Sequence of chain 1.A:
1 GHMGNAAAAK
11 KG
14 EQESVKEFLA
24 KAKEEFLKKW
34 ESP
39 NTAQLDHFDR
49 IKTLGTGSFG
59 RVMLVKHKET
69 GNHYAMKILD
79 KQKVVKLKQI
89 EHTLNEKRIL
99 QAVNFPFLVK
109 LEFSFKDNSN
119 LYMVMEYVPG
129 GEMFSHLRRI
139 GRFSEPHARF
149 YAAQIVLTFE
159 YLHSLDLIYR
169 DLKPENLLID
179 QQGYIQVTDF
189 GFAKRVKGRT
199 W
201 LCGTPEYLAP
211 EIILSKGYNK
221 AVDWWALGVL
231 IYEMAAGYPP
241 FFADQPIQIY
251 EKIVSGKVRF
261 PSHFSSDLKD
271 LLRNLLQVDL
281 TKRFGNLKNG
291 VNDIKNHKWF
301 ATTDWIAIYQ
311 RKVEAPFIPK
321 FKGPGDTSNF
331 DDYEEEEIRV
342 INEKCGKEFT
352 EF

A small-molecule ligand and the protein it binds are described below.
Small molecule (SMILES): Nc1ncnc2ccccc12

Binding-site contacts:
Ligand atom C2 contacts residue VAL126 of chain 1.A at 3.4 Å (hydrophobic).
Ligand atom C4 contacts residue VAL60 of chain 1.A at 4.0 Å (hydrophobic).
Ligand atom C6 contacts residue VAL126 of chain 1.A at 4.0 Å (hydrophobic).
Ligand atom CAF contacts residue LEU176 of chain 1.A at 3.9 Å (hydrophobic).
Ligand atom C5 contacts residue ALA73 of chain 1.A at 3.9 Å (hydrophobic).
Ligand atom C5 contacts residue VAL60 of chain 1.A at 4.0 Å (hydrophobic).
Ligand atom C2 contacts residue TYR125 of chain 1.A at 3.6 Å (hydrophobic).
Ligand atom N1 contacts residue VAL126 of chain 1.A at 2.9 Å (h-bond).
Ligand atom N3 contacts residue VAL126 of chain 1.A at 4.2 Å.
Ligand atom C6 contacts residue LEU176 of chain 1.A at 3.6 Å (hydrophobic).
Ligand atom C5 contacts residue LEU176 of chain 1.A at 3.4 Å (hydrophobic).
Ligand atom CAF contacts residue VAL60 of chain 1.A at 4.0 Å (hydrophobic).
Ligand atom C4 contacts residue LEU176 of chain 1.A at 3.6 Å (hydrophobic).
Ligand atom C6 contacts residue GLU124 of chain 1.A at 3.8 Å.
Ligand atom NAA contacts residue LEU176 of chain 1.A at 4.2 Å.
Ligand atom NAA contacts residue ALA73 of chain 1.A at 3.4 Å.
Ligand atom C2 contacts residue ALA73 of chain 1.A at 4.1 Å (hydrophobic).
Ligand atom N1 contacts residue GLU124 of chain 1.A at 3.9 Å.
Ligand atom C6 contacts residue ALA73 of chain 1.A at 3.3 Å (hydrophobic).
Ligand atom C2 contacts residue PHE330 of chain 1.A at 3.6 Å (hydrophobic).
Ligand atom NAA contacts residue VAL126 of chain 1.A at 3.8 Å.
Ligand atom C2 contacts residue LEU52 of chain 1.A at 3.9 Å (hydrophobic).
Ligand atom N3 contacts residue PHE330 of chain 1.A at 3.5 Å.
Ligand atom CAB contacts residue VAL60 of chain 1.A at 3.6 Å (hydrophobic).
Ligand atom CAE contacts residue LEU176 of chain 1.A at 4.2 Å (hydrophobic).
Ligand atom N1 contacts residue ALA73 of chain 1.A at 3.5 Å.
Ligand atom NAA contacts residue THR186 of chain 1.A at 3.9 Å.
Ligand atom CAC contacts residue THR186 of chain 1.A at 3.5 Å.
Ligand atom NAA contacts residue VAL107 of chain 1.A at 4.0 Å.
Ligand atom N1 contacts residue TYR125 of chain 1.A at 3.8 Å.
Ligand atom C2 contacts residue LEU176 of chain 1.A at 3.9 Å (hydrophobic).
Ligand atom CAF contacts residue MET123 of chain 1.A at 4.1 Å (hydrophobic).
Ligand atom NAA contacts residue GLU124 of chain 1.A at 2.9 Å (salt-bridge).
Ligand atom NAA contacts residue MET123 of chain 1.A at 3.4 Å.
Ligand atom CAF contacts residue THR186 of chain 1.A at 3.5 Å.
Ligand atom N3 contacts residue LEU52 of chain 1.A at 3.8 Å.
Ligand atom CAE contacts residue VAL60 of chain 1.A at 3.9 Å (hydrophobic).
Ligand atom CAC contacts residue VAL60 of chain 1.A at 3.8 Å (hydrophobic).
Ligand atom N1 contacts residue LEU176 of chain 1.A at 3.8 Å.
Ligand atom N3 contacts residue LEU176 of chain 1.A at 3.9 Å.